Sequence of chain 1.A:
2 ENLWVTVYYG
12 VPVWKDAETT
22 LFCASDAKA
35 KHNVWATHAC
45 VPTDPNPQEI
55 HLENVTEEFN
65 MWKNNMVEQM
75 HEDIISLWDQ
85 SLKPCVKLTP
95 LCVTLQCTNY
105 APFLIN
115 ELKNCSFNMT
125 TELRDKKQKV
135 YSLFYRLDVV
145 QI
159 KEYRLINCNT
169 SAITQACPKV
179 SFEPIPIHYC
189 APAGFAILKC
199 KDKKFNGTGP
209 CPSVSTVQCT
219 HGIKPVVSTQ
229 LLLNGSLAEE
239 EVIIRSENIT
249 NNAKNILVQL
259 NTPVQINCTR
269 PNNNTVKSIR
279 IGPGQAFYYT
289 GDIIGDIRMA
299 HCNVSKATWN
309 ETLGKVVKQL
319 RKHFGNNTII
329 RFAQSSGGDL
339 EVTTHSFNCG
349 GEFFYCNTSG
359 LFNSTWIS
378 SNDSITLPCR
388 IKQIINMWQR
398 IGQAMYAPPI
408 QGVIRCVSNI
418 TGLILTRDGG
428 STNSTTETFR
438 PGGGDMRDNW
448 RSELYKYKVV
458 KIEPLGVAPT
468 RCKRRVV

The protein below binds the small molecule below.
Small molecule (SMILES): CC(=O)N[C@H]1[C@H](O[C@H]2[C@H](O)[C@@H](NC(C)=O)CO[C@@H]2CO)O[C@H](CO)[C@@H](O)[C@@H]1O

Binding-site contacts:
Ligand atom O7 contacts residue ASN416 of chain 1.A at 4.4 Å.
Ligand atom C8 contacts residue ASN416 of chain 1.A at 3.8 Å.
Ligand atom C1 contacts residue PRO261 of chain 1.A at 4.5 Å (hydrophobic).
Ligand atom C3 contacts residue ASN416 of chain 1.A at 3.7 Å.
Ligand atom O7 contacts residue ASN232 of chain 1.A at 3.8 Å.
Ligand atom C1 contacts residue ASN416 of chain 1.A at 1.4 Å.
Ligand atom O6 contacts residue PRO261 of chain 1.A at 3.8 Å.
Ligand atom O5 contacts residue ASN416 of chain 1.A at 2.3 Å (h-bond).
Ligand atom C8 contacts residue GLY233 of chain 1.A at 4.4 Å.
Ligand atom O5 contacts residue PRO261 of chain 1.A at 3.5 Å.
Ligand atom N2 contacts residue ASN416 of chain 1.A at 2.9 Å (h-bond).
Ligand atom O7 contacts residue NAG1 of chain 1.G at 3.8 Å.
Ligand atom C7 contacts residue ASN416 of chain 1.A at 3.5 Å.
Ligand atom C4 contacts residue ASN416 of chain 1.A at 4.1 Å.
Ligand atom C5 contacts residue PRO261 of chain 1.A at 4.5 Å (hydrophobic).
Ligand atom C2 contacts residue ASN416 of chain 1.A at 2.4 Å.
Ligand atom C5 contacts residue ASN416 of chain 1.A at 3.6 Å.
Ligand atom C6 contacts residue PRO261 of chain 1.A at 4.1 Å (hydrophobic).